Binding-site contacts:
Ligand atom NA4 contacts residue PHE36 of chain 1.A at 3.2 Å.
Ligand atom C9 contacts residue NDP1 of chain 1.F at 3.5 Å.
Ligand atom NA4 contacts residue CYS113 of chain 1.A at 2.7 Å (h-bond).
Ligand atom O1 contacts residue ARG70 of chain 1.A at 2.5 Å (salt-bridge).
Ligand atom C2 contacts residue ASP32 of chain 1.A at 3.5 Å.
Ligand atom N3 contacts residue VAL9 of chain 1.A at 3.3 Å.
Ligand atom CT contacts residue SER37 of chain 1.A at 3.4 Å.
Ligand atom C4A contacts residue NDP1 of chain 1.F at 3.1 Å.
Ligand atom OE1 contacts residue LYS34 of chain 1.A at 3.5 Å (salt-bridge).
Ligand atom CM contacts residue ILE62 of chain 1.A at 3.6 Å (hydrophobic).
Ligand atom NA2 contacts residue THR134 of chain 1.A at 3.0 Å (h-bond).
Ligand atom C2 contacts residue ALA11 of chain 1.A at 3.4 Å (hydrophobic).
Ligand atom C4 contacts residue NDP1 of chain 1.F at 3.5 Å.
Ligand atom CM contacts residue SER61 of chain 1.A at 3.4 Å.
Ligand atom CT contacts residue ARG70 of chain 1.A at 3.2 Å.
Ligand atom N8 contacts residue NDP1 of chain 1.F at 3.7 Å.
Ligand atom N5 contacts residue NDP1 of chain 1.F at 3.4 Å.
Ligand atom C7 contacts residue LEU25 of chain 1.A at 3.6 Å (hydrophobic).
Ligand atom NA2 contacts residue ASP32 of chain 1.A at 2.6 Å (salt-bridge).
Ligand atom NA2 contacts residue ALA11 of chain 1.A at 3.3 Å.
Ligand atom N1 contacts residue ALA11 of chain 1.A at 3.4 Å.
Ligand atom O2 contacts residue ARG70 of chain 1.A at 2.9 Å (salt-bridge).
Ligand atom N5 contacts residue CYS113 of chain 1.A at 3.4 Å (h-bond).
Ligand atom C4 contacts residue VAL9 of chain 1.A at 3.4 Å (hydrophobic).
Ligand atom NA4 contacts residue VAL9 of chain 1.A at 2.5 Å (h-bond).
Ligand atom C16 contacts residue PHE36 of chain 1.A at 3.5 Å (hydrophobic).
Ligand atom NA2 contacts residue VAL10 of chain 1.A at 3.6 Å.
Ligand atom O2 contacts residue SER37 of chain 1.A at 3.0 Å (h-bond).
Ligand atom C4 contacts residue PHE36 of chain 1.A at 3.4 Å (hydrophobic).
Ligand atom OE2 contacts residue LYS34 of chain 1.A at 3.1 Å (salt-bridge).
Ligand atom C14 contacts residue ILE62 of chain 1.A at 3.6 Å (hydrophobic).
Ligand atom C8A contacts residue NDP1 of chain 1.F at 3.2 Å.
Ligand atom N1 contacts residue NDP1 of chain 1.F at 3.6 Å.
Ligand atom C6 contacts residue NDP1 of chain 1.F at 3.4 Å.
Ligand atom C4 contacts residue CYS113 of chain 1.A at 3.7 Å (hydrophobic).
Ligand atom O1 contacts residue SER37 of chain 1.A at 3.4 Å.
Ligand atom CB contacts residue LEU33 of chain 1.A at 3.6 Å (hydrophobic).
Ligand atom N1 contacts residue ASP32 of chain 1.A at 3.0 Å (salt-bridge).
Ligand atom N3 contacts residue VAL10 of chain 1.A at 3.4 Å (h-bond).
Ligand atom N3 contacts residue ALA11 of chain 1.A at 3.7 Å.

Sequence of chain 1.A:
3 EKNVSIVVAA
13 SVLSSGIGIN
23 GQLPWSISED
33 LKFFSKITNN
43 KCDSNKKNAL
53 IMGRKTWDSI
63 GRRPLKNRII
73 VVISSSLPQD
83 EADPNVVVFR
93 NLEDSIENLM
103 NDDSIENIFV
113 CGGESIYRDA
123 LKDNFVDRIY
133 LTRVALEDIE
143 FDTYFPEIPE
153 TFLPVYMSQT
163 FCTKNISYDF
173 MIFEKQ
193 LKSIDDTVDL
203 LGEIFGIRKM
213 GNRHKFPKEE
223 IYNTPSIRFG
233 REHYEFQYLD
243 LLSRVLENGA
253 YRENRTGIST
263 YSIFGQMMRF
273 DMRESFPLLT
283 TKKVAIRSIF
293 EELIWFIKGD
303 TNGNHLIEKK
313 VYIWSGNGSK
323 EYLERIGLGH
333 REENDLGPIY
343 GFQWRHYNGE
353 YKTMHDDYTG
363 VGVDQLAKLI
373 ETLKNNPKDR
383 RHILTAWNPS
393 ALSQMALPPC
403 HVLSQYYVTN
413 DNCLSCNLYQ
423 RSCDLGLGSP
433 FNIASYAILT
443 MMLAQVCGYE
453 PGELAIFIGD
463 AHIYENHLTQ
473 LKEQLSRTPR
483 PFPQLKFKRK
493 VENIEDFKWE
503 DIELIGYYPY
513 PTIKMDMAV

A protein and the small-molecule ligand that binds it are described below.
Small molecule (SMILES): CN(Cc1cnc2nc(N)nc(N)c2n1)c1ccc(C(=O)N[C@@H](CCC(=O)O)C(=O)O)cc1